Binding-site contacts:
Ligand atom C3 contacts residue TYR78 of chain 1.G at 3.9 Å (hydrophobic).
Ligand atom C10 contacts residue GLA1 of chain 1.Y at 2.5 Å.
Ligand atom C2 contacts residue GLA1 of chain 1.Y at 2.5 Å.
Ligand atom C4 contacts residue TYR122 of chain 1.G at 3.3 Å (hydrophobic).
Ligand atom C1 contacts residue GLA1 of chain 1.Y at 1.4 Å.
Ligand atom C5 contacts residue TRP123 of chain 1.G at 4.1 Å (hydrophobic).
Ligand atom C3 contacts residue GLA1 of chain 1.Y at 3.8 Å.
Ligand atom C1 contacts residue TYR78 of chain 1.G at 3.7 Å (hydrophobic).
Ligand atom C4 contacts residue TRP123 of chain 1.G at 4.2 Å (hydrophobic).
Ligand atom C3 contacts residue TRP123 of chain 1.G at 3.3 Å (hydrophobic).
Ligand atom C4 contacts residue GLA1 of chain 1.Y at 4.3 Å.
Ligand atom C6 contacts residue SER76 of chain 1.G at 3.9 Å.
Ligand atom C6 contacts residue TRP123 of chain 1.G at 3.2 Å (hydrophobic).
Ligand atom C1 contacts residue TYR122 of chain 1.G at 3.9 Å (hydrophobic).
Ligand atom O1 contacts residue TYR122 of chain 1.G at 3.4 Å (h-bond).
Ligand atom O8 contacts residue TYR122 of chain 1.G at 3.7 Å.
Ligand atom C2 contacts residue TYR78 of chain 1.G at 3.4 Å (hydrophobic).
Ligand atom C10 contacts residue TYR122 of chain 1.G at 3.8 Å (hydrophobic).
Ligand atom C2 contacts residue TYR122 of chain 1.G at 3.8 Å (hydrophobic).
Ligand atom C2 contacts residue TRP123 of chain 1.G at 3.9 Å (hydrophobic).
Ligand atom C11 contacts residue GLA1 of chain 1.Y at 3.8 Å.
Ligand atom C6 contacts residue TYR122 of chain 1.G at 4.0 Å (hydrophobic).
Ligand atom C10 contacts residue TYR78 of chain 1.G at 4.3 Å (hydrophobic).
Ligand atom C3 contacts residue TYR122 of chain 1.G at 3.5 Å (hydrophobic).
Ligand atom C5 contacts residue TYR122 of chain 1.G at 3.5 Å (hydrophobic).
Ligand atom C8 contacts residue TYR122 of chain 1.G at 3.4 Å (hydrophobic).
Ligand atom C7 contacts residue TYR122 of chain 1.G at 3.4 Å (hydrophobic).
Ligand atom C11 contacts residue TYR122 of chain 1.G at 3.3 Å (hydrophobic).

Sequence of chain 1.G:
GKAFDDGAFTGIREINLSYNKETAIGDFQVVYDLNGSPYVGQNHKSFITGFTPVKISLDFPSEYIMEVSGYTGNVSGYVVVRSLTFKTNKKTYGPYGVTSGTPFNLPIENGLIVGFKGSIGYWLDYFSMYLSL

The protein below binds the small molecule below.
Small molecule (SMILES): Cc1cc(=O)oc2ccccc12